Sequence of chain 1.A:
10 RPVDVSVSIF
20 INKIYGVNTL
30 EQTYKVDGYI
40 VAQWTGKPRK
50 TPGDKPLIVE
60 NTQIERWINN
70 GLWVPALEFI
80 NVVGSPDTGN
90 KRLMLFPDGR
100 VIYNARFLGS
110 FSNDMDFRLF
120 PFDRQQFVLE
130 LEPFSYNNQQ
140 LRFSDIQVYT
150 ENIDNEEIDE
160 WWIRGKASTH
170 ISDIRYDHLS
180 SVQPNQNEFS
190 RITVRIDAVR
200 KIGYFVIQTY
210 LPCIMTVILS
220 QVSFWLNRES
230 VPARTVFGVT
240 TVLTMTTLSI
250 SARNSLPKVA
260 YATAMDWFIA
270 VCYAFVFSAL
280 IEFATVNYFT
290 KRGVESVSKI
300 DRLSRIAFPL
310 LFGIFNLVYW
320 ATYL

A protein and the small-molecule ligand that binds it are described below.
Small molecule (SMILES): CC(=O)[C@H]1CC[C@H]2[C@@H]3CC[C@H]4C[C@H](O)CC[C@]4(C)[C@H]3C(=O)C[C@]12C

Binding-site contacts:
Ligand atom C3 contacts residue PRO308 of chain 1.E at 3.8 Å (hydrophobic).
Ligand atom C11 contacts residue TRP224 of chain 1.E at 4.0 Å (hydrophobic).
Ligand atom O3 contacts residue PRO308 of chain 1.E at 3.2 Å.
Ligand atom C15 contacts residue THR284 of chain 1.A at 4.4 Å.
Ligand atom C20 contacts residue THR284 of chain 1.A at 4.2 Å.
Ligand atom C4 contacts residue ILE217 of chain 1.E at 4.3 Å (hydrophobic).
Ligand atom C3 contacts residue GLN220 of chain 1.E at 3.6 Å.
Ligand atom C1 contacts residue TRP224 of chain 1.E at 4.2 Å (hydrophobic).
Ligand atom C2 contacts residue PRO308 of chain 1.E at 4.3 Å (hydrophobic).
Ligand atom O20 contacts residue ALA283 of chain 1.A at 3.8 Å.
Ligand atom C12 contacts residue TRP224 of chain 1.E at 3.6 Å (hydrophobic).
Ligand atom C15 contacts residue TRP224 of chain 1.E at 3.7 Å (hydrophobic).
Ligand atom O20 contacts residue THR284 of chain 1.A at 3.1 Å.
Ligand atom C20 contacts residue TRP224 of chain 1.E at 4.0 Å (hydrophobic).
Ligand atom O3 contacts residue GLN220 of chain 1.E at 3.0 Å (h-bond).
Ligand atom C7 contacts residue TRP224 of chain 1.E at 3.7 Å (hydrophobic).
Ligand atom C21 contacts residue TYR287 of chain 1.A at 3.5 Å (hydrophobic).
Ligand atom C7 contacts residue VAL221 of chain 1.E at 3.9 Å (hydrophobic).
Ligand atom C6 contacts residue ILE217 of chain 1.E at 4.3 Å (hydrophobic).
Ligand atom C10 contacts residue TRP224 of chain 1.E at 4.1 Å (hydrophobic).
Ligand atom C16 contacts residue TRP224 of chain 1.E at 3.6 Å (hydrophobic).
Ligand atom C9 contacts residue TRP224 of chain 1.E at 3.5 Å (hydrophobic).
Ligand atom C18 contacts residue THR284 of chain 1.A at 3.6 Å.
Ligand atom C13 contacts residue TRP224 of chain 1.E at 3.9 Å (hydrophobic).
Ligand atom C16 contacts residue ALA283 of chain 1.A at 3.1 Å (hydrophobic).
Ligand atom C17 contacts residue TRP224 of chain 1.E at 3.5 Å (hydrophobic).
Ligand atom C15 contacts residue ALA283 of chain 1.A at 3.6 Å (hydrophobic).
Ligand atom C14 contacts residue TRP224 of chain 1.E at 3.4 Å (hydrophobic).
Ligand atom C5 contacts residue TRP224 of chain 1.E at 3.9 Å (hydrophobic).
Ligand atom C17 contacts residue ALA283 of chain 1.A at 4.3 Å (hydrophobic).
Ligand atom C21 contacts residue TRP224 of chain 1.E at 3.5 Å (hydrophobic).
Ligand atom C16 contacts residue THR284 of chain 1.A at 3.9 Å.
Ligand atom O3 contacts residue ARG304 of chain 1.E at 3.8 Å.
Ligand atom C4 contacts residue GLN220 of chain 1.E at 4.2 Å.
Ligand atom C8 contacts residue TRP224 of chain 1.E at 3.9 Å (hydrophobic).
Ligand atom C19 contacts residue ILE280 of chain 1.A at 4.4 Å (hydrophobic).
Ligand atom O3 contacts residue TRP224 of chain 1.E at 3.9 Å.
Ligand atom O20 contacts residue TYR287 of chain 1.A at 3.3 Å.
Ligand atom C6 contacts residue VAL221 of chain 1.E at 3.9 Å (hydrophobic).
Ligand atom C20 contacts residue TYR287 of chain 1.A at 3.8 Å (hydrophobic).

Sequence of chain 1.E:
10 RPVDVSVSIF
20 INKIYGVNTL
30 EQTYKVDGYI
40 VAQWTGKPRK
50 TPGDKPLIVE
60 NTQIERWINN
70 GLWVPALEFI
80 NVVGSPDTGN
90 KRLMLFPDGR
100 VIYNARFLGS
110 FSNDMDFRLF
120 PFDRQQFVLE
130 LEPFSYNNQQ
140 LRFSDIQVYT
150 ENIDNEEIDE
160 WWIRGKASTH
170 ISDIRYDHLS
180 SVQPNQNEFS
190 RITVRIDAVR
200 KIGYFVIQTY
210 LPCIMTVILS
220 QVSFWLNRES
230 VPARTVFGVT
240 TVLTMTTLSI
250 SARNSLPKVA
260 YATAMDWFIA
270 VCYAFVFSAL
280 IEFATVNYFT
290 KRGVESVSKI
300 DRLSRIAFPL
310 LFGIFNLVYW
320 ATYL